Sequence of chain 1.A:
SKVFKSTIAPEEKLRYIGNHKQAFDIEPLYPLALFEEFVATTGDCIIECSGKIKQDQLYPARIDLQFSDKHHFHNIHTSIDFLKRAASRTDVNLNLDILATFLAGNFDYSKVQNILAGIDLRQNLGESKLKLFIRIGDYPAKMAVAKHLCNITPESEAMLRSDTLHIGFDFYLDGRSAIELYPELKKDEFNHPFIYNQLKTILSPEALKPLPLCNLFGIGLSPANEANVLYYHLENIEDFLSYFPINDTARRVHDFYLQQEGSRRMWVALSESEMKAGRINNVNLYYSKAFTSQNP

Binding-site contacts:
Ligand atom CE1 contacts residue PHE139 of chain 1.A at 3.8 Å (hydrophobic).
Ligand atom C contacts residue SER294 of chain 1.A at 3.5 Å.
Ligand atom NE2 contacts residue GLU54 of chain 1.A at 3.4 Å (salt-bridge).
Ligand atom CH3 contacts residue MET272 of chain 1.A at 3.9 Å (hydrophobic).
Ligand atom CG contacts residue GST1 of chain 1.E at 3.6 Å.
Ligand atom CH3 contacts residue ARG271 of chain 1.A at 3.5 Å.
Ligand atom ND1 contacts residue LEU122 of chain 1.A at 3.7 Å.
Ligand atom CE1 contacts residue LEU122 of chain 1.A at 3.5 Å (hydrophobic).
Ligand atom C contacts residue HIS239 of chain 1.A at 3.6 Å.
Ligand atom CB contacts residue GST1 of chain 1.E at 3.7 Å.
Ligand atom CE1 contacts residue GST1 of chain 1.E at 3.6 Å.
Ligand atom CA contacts residue GLN72 of chain 1.A at 3.6 Å.
Ligand atom CD2 contacts residue GLU54 of chain 1.A at 3.1 Å.
Ligand atom C contacts residue ASN120 of chain 1.A at 3.9 Å.
Ligand atom CH3 contacts residue SER294 of chain 1.A at 3.2 Å.
Ligand atom N contacts residue GLN72 of chain 1.A at 2.8 Å (h-bond).
Ligand atom O contacts residue ASN120 of chain 1.A at 3.3 Å (h-bond).
Ligand atom CD2 contacts residue GST1 of chain 1.E at 3.5 Å.
Ligand atom O contacts residue TRP273 of chain 1.A at 3.0 Å (h-bond).
Ligand atom O contacts residue ILE52 of chain 1.A at 3.7 Å.
Ligand atom CD1 contacts residue GLN119 of chain 1.A at 3.7 Å.
Ligand atom NE2 contacts residue LEU122 of chain 1.A at 3.7 Å.
Ligand atom CB contacts residue HIS172 of chain 1.A at 3.8 Å.
Ligand atom CA contacts residue GLN72 of chain 1.A at 3.5 Å.
Ligand atom CG2 contacts residue HIS239 of chain 1.A at 3.8 Å.
Ligand atom O contacts residue ARG141 of chain 1.A at 2.7 Å (salt-bridge).
Ligand atom O contacts residue HIS239 of chain 1.A at 2.4 Å (h-bond).
Ligand atom CA contacts residue ASN120 of chain 1.A at 3.9 Å.
Ligand atom CE1 contacts residue ASP70 of chain 1.A at 3.8 Å.
Ligand atom C contacts residue ARG141 of chain 1.A at 3.9 Å.
Ligand atom N contacts residue SER294 of chain 1.A at 2.9 Å (h-bond).
Ligand atom ND1 contacts residue GST1 of chain 1.E at 3.9 Å.
Ligand atom CB contacts residue GLU54 of chain 1.A at 3.8 Å.
Ligand atom CG contacts residue HIS172 of chain 1.A at 3.8 Å.
Ligand atom CD1 contacts residue THR170 of chain 1.A at 3.4 Å.
Ligand atom NE2 contacts residue GST1 of chain 1.E at 3.6 Å.
Ligand atom ND1 contacts residue HIS172 of chain 1.A at 2.9 Å (h-bond).
Ligand atom NE2 contacts residue ASP70 of chain 1.A at 3.5 Å (salt-bridge).
Ligand atom C contacts residue GLN72 of chain 1.A at 3.6 Å.
Ligand atom O contacts residue TRP273 of chain 1.A at 3.7 Å.

This small molecule binds to this protein.
Small molecule (SMILES): CC[C@H](C)[C@H](NC(=O)[C@@H](NC(=O)[C@H](Cc1cnc[nH]1)NC(=O)[C@H](C)NC(=O)CNC(C)=O)[C@@H](C)O)C(N)=O